Sequence of chain 1.A:
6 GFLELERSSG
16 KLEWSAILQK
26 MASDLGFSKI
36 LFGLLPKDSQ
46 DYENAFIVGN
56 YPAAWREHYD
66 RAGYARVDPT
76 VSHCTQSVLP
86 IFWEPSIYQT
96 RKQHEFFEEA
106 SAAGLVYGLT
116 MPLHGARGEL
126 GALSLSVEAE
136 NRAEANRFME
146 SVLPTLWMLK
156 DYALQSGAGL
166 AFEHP

Binding-site contacts:
Ligand atom C17 contacts residue THR80 of chain 1.A at 3.6 Å.
Ligand atom O17 contacts residue TRP88 of chain 1.A at 3.7 Å.
Ligand atom C7 contacts residue ASP73 of chain 1.A at 3.4 Å.
Ligand atom O22 contacts residue LEU36 of chain 1.A at 3.7 Å.
Ligand atom C13 contacts residue PHE101 of chain 1.A at 3.7 Å (hydrophobic).
Ligand atom C17 contacts residue LEU125 of chain 1.A at 3.8 Å (hydrophobic).
Ligand atom O17 contacts residue TYR56 of chain 1.A at 2.7 Å (h-bond).
Ligand atom C1 contacts residue TYR64 of chain 1.A at 3.6 Å (hydrophobic).
Ligand atom O17 contacts residue SER129 of chain 1.A at 3.2 Å.
Ligand atom C4 contacts residue LEU36 of chain 1.A at 3.6 Å (hydrophobic).
Ligand atom C2 contacts residue LEU36 of chain 1.A at 3.7 Å (hydrophobic).
Ligand atom C25 contacts residue ALA127 of chain 1.A at 3.7 Å (hydrophobic).
Ligand atom C3 contacts residue LEU36 of chain 1.A at 3.5 Å (hydrophobic).
Ligand atom O19 contacts residue LEU110 of chain 1.A at 3.1 Å.
Ligand atom C11 contacts residue THR75 of chain 1.A at 3.6 Å.
Ligand atom C17 contacts residue VAL76 of chain 1.A at 3.8 Å (hydrophobic).
Ligand atom C2 contacts residue TYR64 of chain 1.A at 3.5 Å (hydrophobic).
Ligand atom O19 contacts residue TRP60 of chain 1.A at 3.2 Å (h-bond).
Ligand atom C28 contacts residue GLY126 of chain 1.A at 3.6 Å.
Ligand atom C12 contacts residue TRP88 of chain 1.A at 3.4 Å (hydrophobic).
Ligand atom BR1 contacts residue ILE52 of chain 1.A at 3.8 Å.
Ligand atom C13 contacts residue TRP88 of chain 1.A at 3.5 Å (hydrophobic).
Ligand atom O18 contacts residue TYR56 of chain 1.A at 3.4 Å.
Ligand atom C3 contacts residue TYR64 of chain 1.A at 3.5 Å (hydrophobic).
Ligand atom N8 contacts residue ASP73 of chain 1.A at 2.8 Å (salt-bridge).
Ligand atom N16 contacts residue TRP60 of chain 1.A at 3.5 Å (h-bond).
Ligand atom C10 contacts residue TRP88 of chain 1.A at 3.7 Å (hydrophobic).
Ligand atom C11 contacts residue TRP88 of chain 1.A at 3.4 Å (hydrophobic).
Ligand atom C29 contacts residue TYR47 of chain 1.A at 3.5 Å (hydrophobic).
Ligand atom C6 contacts residue TYR64 of chain 1.A at 3.6 Å (hydrophobic).
Ligand atom BR2 contacts residue TRP60 of chain 1.A at 3.4 Å.
Ligand atom BR2 contacts residue TYR64 of chain 1.A at 3.5 Å.
Ligand atom C4 contacts residue TYR64 of chain 1.A at 3.6 Å (hydrophobic).
Ligand atom C15 contacts residue PHE101 of chain 1.A at 3.8 Å (hydrophobic).
Ligand atom C5 contacts residue TYR64 of chain 1.A at 3.5 Å (hydrophobic).
Ligand atom BR2 contacts residue TYR56 of chain 1.A at 3.8 Å.
Ligand atom N8 contacts residue THR75 of chain 1.A at 3.8 Å.
Ligand atom O18 contacts residue TRP60 of chain 1.A at 2.9 Å (h-bond).
Ligand atom C12 contacts residue THR75 of chain 1.A at 3.7 Å.
Ligand atom C14 contacts residue PHE101 of chain 1.A at 3.6 Å (hydrophobic).

A protein and the small-molecule ligand that binds it are described below.
Small molecule (SMILES): CCCCCCCC(=O)Oc1c(Br)cc(Br)cc1CNC(=O)c1ccccc1[N+](=O)[O-]